The small molecule below binds the protein below.
Small molecule (SMILES): C=C1C(=O)N[C@H](C)C(=O)N[C@@H](CC(C)C)C(=O)N[C@@H](C(=O)O)[C@@H](C)C(=O)N[C@@H](CCCN=C(N)N)C(=O)N[C@@H](/C=C/C(C)=C/[C@H](C)[C@H](Cc2ccccc2)OC)[C@H](C)C(=O)N[C@@H](C(=O)O)CCC(=O)N1C

Binding-site contacts:
Ligand atom C7 contacts residue TYR98 of chain 1.C at 3.6 Å (hydrophobic).
Ligand atom CG contacts residue ASP75 of chain 1.C at 3.8 Å.
Ligand atom C1 contacts residue GLN78 of chain 1.C at 3.8 Å.
Ligand atom NH1 contacts residue GLN78 of chain 1.C at 3.6 Å.
Ligand atom C13 contacts residue ARG73 of chain 1.C at 3.8 Å.
Ligand atom CD contacts residue SER31 of chain 1.C at 3.2 Å.
Ligand atom C14 contacts residue ARG73 of chain 1.C at 3.6 Å.
Ligand atom C19 contacts residue ARG73 of chain 1.C at 3.8 Å.
Ligand atom CG contacts residue SER31 of chain 1.C at 3.2 Å.
Ligand atom N contacts residue ASP75 of chain 1.C at 2.8 Å (salt-bridge).
Ligand atom CB contacts residue ASP75 of chain 1.C at 3.8 Å.
Ligand atom CB contacts residue ASP75 of chain 1.C at 3.2 Å.
Ligand atom C6 contacts residue ILE80 of chain 1.C at 3.7 Å (hydrophobic).
Ligand atom C11 contacts residue THR79 of chain 1.C at 3.2 Å.
Ligand atom O contacts residue SER55 of chain 1.C at 3.2 Å (h-bond).
Ligand atom NH1 contacts residue ASP75 of chain 1.C at 3.0 Å (salt-bridge).
Ligand atom CB contacts residue SER31 of chain 1.C at 3.9 Å.
Ligand atom C15 contacts residue ASP75 of chain 1.C at 3.8 Å.
Ligand atom C1 contacts residue VAL33 of chain 1.C at 3.8 Å (hydrophobic).
Ligand atom C3 contacts residue GLN78 of chain 1.C at 3.7 Å.
Ligand atom C4 contacts residue ASP75 of chain 1.C at 3.0 Å.
Ligand atom CD contacts residue ILE30 of chain 1.C at 3.1 Å (hydrophobic).
Ligand atom C11 contacts residue ASP74 of chain 1.C at 3.9 Å.
Ligand atom C8 contacts residue ALA36 of chain 1.C at 3.5 Å (hydrophobic).
Ligand atom C15 contacts residue VAL33 of chain 1.C at 3.8 Å (hydrophobic).
Ligand atom O contacts residue SER55 of chain 1.C at 2.3 Å (h-bond).
Ligand atom C11 contacts residue GLN78 of chain 1.C at 3.7 Å.
Ligand atom CA contacts residue ASP75 of chain 1.C at 3.5 Å.
Ligand atom O contacts residue ARG73 of chain 1.C at 3.0 Å (salt-bridge).
Ligand atom C contacts residue SER55 of chain 1.C at 3.5 Å.
Ligand atom CZ contacts residue ASP75 of chain 1.C at 3.4 Å.
Ligand atom C contacts residue ARG73 of chain 1.C at 3.9 Å.
Ligand atom O1 contacts residue GLN78 of chain 1.C at 3.4 Å.
Ligand atom NE contacts residue ASP75 of chain 1.C at 3.0 Å (salt-bridge).
Ligand atom NH2 contacts residue ILE30 of chain 1.C at 3.1 Å (h-bond).
Ligand atom O contacts residue VAL33 of chain 1.C at 3.1 Å (h-bond).
Ligand atom O contacts residue ASP75 of chain 1.C at 3.8 Å.
Ligand atom C contacts residue SER55 of chain 1.C at 3.3 Å.
Ligand atom C6 contacts residue CYS97 of chain 1.C at 3.8 Å (hydrophobic).
Ligand atom C19 contacts residue ARG54 of chain 1.C at 3.8 Å.

Sequence of chain 1.C:
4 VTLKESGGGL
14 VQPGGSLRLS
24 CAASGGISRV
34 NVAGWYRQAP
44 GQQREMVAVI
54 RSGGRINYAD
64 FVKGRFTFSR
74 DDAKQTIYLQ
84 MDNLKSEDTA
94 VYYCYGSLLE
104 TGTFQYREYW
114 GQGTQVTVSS